Sequence of chain 1.B:
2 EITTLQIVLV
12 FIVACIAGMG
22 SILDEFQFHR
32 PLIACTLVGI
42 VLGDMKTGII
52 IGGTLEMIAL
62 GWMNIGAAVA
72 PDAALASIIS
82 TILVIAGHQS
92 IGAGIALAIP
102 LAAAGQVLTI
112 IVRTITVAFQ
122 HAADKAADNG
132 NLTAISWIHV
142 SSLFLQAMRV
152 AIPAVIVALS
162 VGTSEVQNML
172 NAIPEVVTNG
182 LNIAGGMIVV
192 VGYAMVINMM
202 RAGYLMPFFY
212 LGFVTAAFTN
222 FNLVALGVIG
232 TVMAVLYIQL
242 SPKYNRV

The protein below binds the small molecule below.
Small molecule (SMILES): OC[C@H]1O[C@H](O)[C@@H](O)[C@@H](O)[C@@H]1O

Binding-site contacts:
Ligand atom C4 contacts residue ASP120 of chain 1.A at 3.3 Å.
Ligand atom C3 contacts residue ASP120 of chain 1.A at 4.0 Å.
Ligand atom C2 contacts residue THR74 of chain 1.A at 4.1 Å.
Ligand atom C1 contacts residue TRP32 of chain 1.A at 3.5 Å (hydrophobic).
Ligand atom C2 contacts residue PRO76 of chain 1.A at 4.2 Å (hydrophobic).
Ligand atom O1 contacts residue TRP32 of chain 1.A at 2.5 Å (h-bond).
Ligand atom O4 contacts residue GLN75 of chain 1.A at 3.2 Å.
Ligand atom O6 contacts residue GLY67 of chain 1.B at 4.0 Å.
Ligand atom O1 contacts residue GLN38 of chain 1.A at 3.1 Å (h-bond).
Ligand atom C1 contacts residue GLY67 of chain 1.B at 4.0 Å.
Ligand atom C5 contacts residue THR74 of chain 1.A at 3.8 Å.
Ligand atom O5 contacts residue ASN73 of chain 1.A at 3.7 Å.
Ligand atom O4 contacts residue TRP124 of chain 1.A at 4.2 Å.
Ligand atom C3 contacts residue TRP124 of chain 1.A at 3.6 Å (hydrophobic).
Ligand atom C5 contacts residue GLY67 of chain 1.B at 3.7 Å.
Ligand atom C6 contacts residue ASP120 of chain 1.A at 3.8 Å.
Ligand atom O2 contacts residue TRP32 of chain 1.A at 4.2 Å.
Ligand atom O4 contacts residue ASP120 of chain 1.A at 2.5 Å (salt-bridge).
Ligand atom C2 contacts residue GLN38 of chain 1.A at 3.9 Å.
Ligand atom O3 contacts residue ASN65 of chain 1.B at 2.2 Å (h-bond).
Ligand atom C4 contacts residue ASN65 of chain 1.B at 3.9 Å.
Ligand atom O3 contacts residue ILE66 of chain 1.B at 3.9 Å.
Ligand atom O6 contacts residue ASP120 of chain 1.A at 2.4 Å (salt-bridge).
Ligand atom O1 contacts residue ASN73 of chain 1.A at 3.1 Å (h-bond).
Ligand atom C2 contacts residue GLN29 of chain 1.A at 3.3 Å.
Ligand atom C6 contacts residue GLY67 of chain 1.B at 3.3 Å.
Ligand atom C5 contacts residue ASN73 of chain 1.A at 3.8 Å.
Ligand atom C3 contacts residue ASN65 of chain 1.B at 3.5 Å.
Ligand atom C6 contacts residue ASN73 of chain 1.A at 3.9 Å.
Ligand atom O4 contacts residue THR74 of chain 1.A at 3.7 Å.
Ligand atom C4 contacts residue TRP124 of chain 1.A at 4.1 Å (hydrophobic).
Ligand atom C2 contacts residue TRP32 of chain 1.A at 4.2 Å (hydrophobic).
Ligand atom O5 contacts residue GLY67 of chain 1.B at 2.9 Å (h-bond).
Ligand atom O6 contacts residue ALA116 of chain 1.A at 4.0 Å.
Ligand atom C1 contacts residue ASN73 of chain 1.A at 4.0 Å.
Ligand atom O3 contacts residue TRP124 of chain 1.A at 3.1 Å (h-bond).
Ligand atom O2 contacts residue GLN29 of chain 1.A at 2.5 Å (h-bond).
Ligand atom C1 contacts residue GLN38 of chain 1.A at 4.1 Å.
Ligand atom O1 contacts residue THR74 of chain 1.A at 4.2 Å.
Ligand atom O5 contacts residue ILE66 of chain 1.B at 4.0 Å.

Sequence of chain 1.A:
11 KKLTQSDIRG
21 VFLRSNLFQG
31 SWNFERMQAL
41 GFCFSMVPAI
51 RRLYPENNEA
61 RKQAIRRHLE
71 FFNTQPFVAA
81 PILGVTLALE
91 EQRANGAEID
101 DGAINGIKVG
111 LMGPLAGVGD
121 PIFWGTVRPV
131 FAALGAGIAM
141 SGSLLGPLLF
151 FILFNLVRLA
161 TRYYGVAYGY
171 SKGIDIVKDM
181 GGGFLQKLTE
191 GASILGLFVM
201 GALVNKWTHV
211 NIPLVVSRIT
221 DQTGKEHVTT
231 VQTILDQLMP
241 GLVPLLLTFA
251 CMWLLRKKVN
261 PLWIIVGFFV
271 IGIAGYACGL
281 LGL